Binding-site contacts:
Ligand atom C9 contacts residue GLN278 of chain 59.F at 3.3 Å.
Ligand atom O1B contacts residue LYS68 of chain 59.F at 3.0 Å (salt-bridge).
Ligand atom O10 contacts residue LEU62 of chain 59.F at 3.2 Å.
Ligand atom C11 contacts residue PHE75 of chain 58.F at 3.5 Å (hydrophobic).
Ligand atom O7 contacts residue LEU62 of chain 59.F at 3.9 Å.
Ligand atom C6 contacts residue LYS68 of chain 59.F at 4.0 Å.
Ligand atom C11 contacts residue THR276 of chain 59.F at 3.2 Å.
Ligand atom C11 contacts residue PHE270 of chain 59.F at 3.9 Å (hydrophobic).
Ligand atom C11 contacts residue PHE65 of chain 59.F at 4.0 Å (hydrophobic).
Ligand atom O9 contacts residue LYS68 of chain 59.F at 2.5 Å (salt-bridge).
Ligand atom O1A contacts residue ASN272 of chain 59.F at 4.1 Å.
Ligand atom O1A contacts residue THR276 of chain 59.F at 3.3 Å (h-bond).
Ligand atom O1B contacts residue ASN272 of chain 59.F at 3.4 Å (h-bond).
Ligand atom O8 contacts residue GLN278 of chain 59.F at 3.5 Å (h-bond).
Ligand atom C9 contacts residue LYS68 of chain 59.F at 3.6 Å.
Ligand atom C11 contacts residue ASN272 of chain 59.F at 3.6 Å.
Ligand atom O8 contacts residue ASN272 of chain 59.F at 3.3 Å (h-bond).
Ligand atom C10 contacts residue ASN272 of chain 59.F at 3.9 Å.
Ligand atom C6 contacts residue ASN272 of chain 59.F at 3.6 Å.
Ligand atom C11 contacts residue HIS138 of chain 60.F at 3.1 Å.
Ligand atom C11 contacts residue GLN278 of chain 59.F at 3.5 Å.
Ligand atom C1 contacts residue THR276 of chain 59.F at 3.1 Å.
Ligand atom C10 contacts residue LEU62 of chain 59.F at 3.6 Å (hydrophobic).
Ligand atom C10 contacts residue GLN278 of chain 59.F at 4.1 Å.
Ligand atom O8 contacts residue LYS68 of chain 59.F at 3.1 Å.
Ligand atom C8 contacts residue GLN278 of chain 59.F at 3.7 Å.
Ligand atom O9 contacts residue GLN278 of chain 59.F at 4.1 Å.
Ligand atom C11 contacts residue LEU62 of chain 59.F at 3.9 Å (hydrophobic).
Ligand atom C1 contacts residue ASN272 of chain 59.F at 3.9 Å.
Ligand atom N5 contacts residue GLN278 of chain 59.F at 3.9 Å.
Ligand atom O1B contacts residue THR276 of chain 59.F at 2.4 Å (h-bond).
Ligand atom O10 contacts residue PHE75 of chain 58.F at 3.9 Å.
Ligand atom O4 contacts residue ASP74 of chain 58.F at 4.0 Å.
Ligand atom N5 contacts residue ASN272 of chain 59.F at 3.2 Å (h-bond).
Ligand atom O8 contacts residue THR276 of chain 59.F at 3.9 Å.
Ligand atom O9 contacts residue LEU67 of chain 59.F at 2.3 Å.
Ligand atom C7 contacts residue GLN278 of chain 59.F at 3.9 Å.
Ligand atom C8 contacts residue LYS68 of chain 59.F at 3.5 Å.
Ligand atom O1A contacts residue SER274 of chain 59.F at 3.8 Å.
Ligand atom C9 contacts residue LEU67 of chain 59.F at 3.4 Å (hydrophobic).

Sequence of chain 58.F:
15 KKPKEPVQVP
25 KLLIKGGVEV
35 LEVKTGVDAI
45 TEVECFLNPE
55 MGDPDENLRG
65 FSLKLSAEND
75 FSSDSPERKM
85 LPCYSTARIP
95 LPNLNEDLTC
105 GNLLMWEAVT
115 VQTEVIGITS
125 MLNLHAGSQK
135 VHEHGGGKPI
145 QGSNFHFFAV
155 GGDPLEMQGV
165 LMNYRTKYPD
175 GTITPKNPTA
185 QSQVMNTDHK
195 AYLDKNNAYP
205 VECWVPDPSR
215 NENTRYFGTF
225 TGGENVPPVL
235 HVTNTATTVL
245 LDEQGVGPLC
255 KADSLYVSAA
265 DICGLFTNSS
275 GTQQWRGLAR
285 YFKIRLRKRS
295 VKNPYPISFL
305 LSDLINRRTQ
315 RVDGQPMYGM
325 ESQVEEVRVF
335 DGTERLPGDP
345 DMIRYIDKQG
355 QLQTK

This protein binds this small molecule.
Small molecule (SMILES): CC(=O)N[C@H]1[C@H]([C@H](O)[C@H](O)CO)O[C@@](O[C@H](CO)[C@@H](O)[C@@H]2O[C@@H](C(=O)O)C[C@H](O)[C@H]2NC(C)=O)(C(=O)O)C[C@@H]1O

Sequence of chain 59.F:
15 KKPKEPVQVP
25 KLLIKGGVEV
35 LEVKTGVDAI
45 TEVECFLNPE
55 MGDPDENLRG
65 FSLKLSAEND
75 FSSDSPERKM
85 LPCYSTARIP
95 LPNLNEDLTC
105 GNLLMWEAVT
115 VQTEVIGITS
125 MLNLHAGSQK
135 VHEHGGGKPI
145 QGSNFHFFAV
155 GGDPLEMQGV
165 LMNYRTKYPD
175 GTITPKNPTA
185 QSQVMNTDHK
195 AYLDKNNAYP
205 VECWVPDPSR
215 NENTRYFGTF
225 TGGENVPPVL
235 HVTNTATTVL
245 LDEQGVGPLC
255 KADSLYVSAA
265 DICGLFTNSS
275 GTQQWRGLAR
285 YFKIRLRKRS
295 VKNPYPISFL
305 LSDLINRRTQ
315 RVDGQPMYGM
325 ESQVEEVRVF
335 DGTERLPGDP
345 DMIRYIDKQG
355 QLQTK

Sequence of chain 60.F:
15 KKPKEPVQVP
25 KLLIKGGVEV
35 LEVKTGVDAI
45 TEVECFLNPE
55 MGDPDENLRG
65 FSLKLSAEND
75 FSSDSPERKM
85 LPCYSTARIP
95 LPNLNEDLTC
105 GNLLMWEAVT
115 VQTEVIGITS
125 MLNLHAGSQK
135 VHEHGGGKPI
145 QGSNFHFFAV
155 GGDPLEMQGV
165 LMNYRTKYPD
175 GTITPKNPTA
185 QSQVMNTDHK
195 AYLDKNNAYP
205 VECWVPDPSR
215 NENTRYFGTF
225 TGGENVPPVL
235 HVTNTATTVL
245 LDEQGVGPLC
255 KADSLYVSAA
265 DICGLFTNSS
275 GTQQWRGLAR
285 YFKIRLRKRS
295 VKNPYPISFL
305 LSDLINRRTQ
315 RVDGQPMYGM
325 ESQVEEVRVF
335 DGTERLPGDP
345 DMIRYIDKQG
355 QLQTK